Binding-site contacts:
Ligand atom O5 contacts residue ASN243 of chain 1.A at 2.3 Å (h-bond).
Ligand atom C2 contacts residue ASN243 of chain 1.A at 2.7 Å.
Ligand atom C3 contacts residue ASN243 of chain 1.A at 4.0 Å.
Ligand atom C1 contacts residue TRP149 of chain 1.A at 3.8 Å (hydrophobic).
Ligand atom N2 contacts residue ASN243 of chain 1.A at 3.1 Å (h-bond).
Ligand atom C1 contacts residue ASN243 of chain 1.A at 1.4 Å.
Ligand atom C8 contacts residue ASN243 of chain 1.A at 4.4 Å.
Ligand atom C5 contacts residue ASN243 of chain 1.A at 3.7 Å.
Ligand atom C5 contacts residue TRP149 of chain 1.A at 3.7 Å (hydrophobic).
Ligand atom O7 contacts residue ASN243 of chain 1.A at 3.4 Å (h-bond).
Ligand atom C8 contacts residue VAL241 of chain 1.A at 3.3 Å (hydrophobic).
Ligand atom C7 contacts residue ASN243 of chain 1.A at 3.5 Å.
Ligand atom O5 contacts residue TRP149 of chain 1.A at 3.8 Å.
Ligand atom C6 contacts residue TRP149 of chain 1.A at 3.9 Å (hydrophobic).
Ligand atom C4 contacts residue ASN243 of chain 1.A at 4.3 Å.

This small molecule binds to this protein.
Small molecule (SMILES): CC(=O)N[C@@H]1[C@@H](O)[C@H](O)[C@@H](CO)O[C@H]1O

Sequence of chain 1.A:
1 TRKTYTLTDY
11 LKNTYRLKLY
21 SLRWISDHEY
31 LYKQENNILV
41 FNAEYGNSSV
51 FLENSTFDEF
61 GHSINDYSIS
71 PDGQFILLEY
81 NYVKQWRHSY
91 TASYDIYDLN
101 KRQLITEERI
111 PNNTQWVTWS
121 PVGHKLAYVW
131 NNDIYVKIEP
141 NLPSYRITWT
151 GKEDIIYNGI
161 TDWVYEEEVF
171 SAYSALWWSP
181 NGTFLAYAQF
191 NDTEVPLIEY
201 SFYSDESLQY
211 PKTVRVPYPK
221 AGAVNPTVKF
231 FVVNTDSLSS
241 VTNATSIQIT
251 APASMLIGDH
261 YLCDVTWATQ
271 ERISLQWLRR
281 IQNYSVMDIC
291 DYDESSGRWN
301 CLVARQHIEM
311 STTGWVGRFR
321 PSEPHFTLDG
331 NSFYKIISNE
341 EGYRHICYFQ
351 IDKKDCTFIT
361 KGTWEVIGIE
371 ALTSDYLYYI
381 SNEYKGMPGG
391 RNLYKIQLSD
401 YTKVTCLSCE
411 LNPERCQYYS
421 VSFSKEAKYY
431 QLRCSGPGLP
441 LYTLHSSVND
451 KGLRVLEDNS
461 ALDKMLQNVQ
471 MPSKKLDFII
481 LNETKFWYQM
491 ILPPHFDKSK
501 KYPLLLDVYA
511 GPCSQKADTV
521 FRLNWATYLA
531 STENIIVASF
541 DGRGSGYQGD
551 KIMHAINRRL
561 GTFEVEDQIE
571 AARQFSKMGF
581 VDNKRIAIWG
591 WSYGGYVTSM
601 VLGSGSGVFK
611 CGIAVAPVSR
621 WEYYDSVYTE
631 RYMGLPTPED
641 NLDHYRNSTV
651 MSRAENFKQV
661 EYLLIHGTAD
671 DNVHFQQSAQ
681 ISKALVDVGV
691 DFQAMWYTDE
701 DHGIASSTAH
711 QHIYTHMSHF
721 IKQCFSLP